The protein below binds the small molecule below.
Small molecule (SMILES): CC(=O)N[C@H]1[C@H](O[C@H]2[C@H](O)[C@@H](NC(C)=O)CO[C@@H]2CO)O[C@H](CO)[C@@H](O)[C@@H]1O

Binding-site contacts:
Ligand atom O7 contacts residue TYR128 of chain 1.B at 3.8 Å.
Ligand atom C1 contacts residue SER126 of chain 1.B at 3.7 Å.
Ligand atom C8 contacts residue TYR128 of chain 1.B at 3.8 Å (hydrophobic).
Ligand atom C7 contacts residue ASN127 of chain 1.B at 3.2 Å.
Ligand atom C8 contacts residue ASN127 of chain 1.B at 4.4 Å.
Ligand atom O7 contacts residue ASN127 of chain 1.B at 3.2 Å (h-bond).
Ligand atom C4 contacts residue ASN127 of chain 1.B at 4.2 Å.
Ligand atom N2 contacts residue ASN127 of chain 1.B at 2.9 Å (h-bond).
Ligand atom C3 contacts residue ASN127 of chain 1.B at 3.8 Å.
Ligand atom C8 contacts residue GLU124 of chain 1.B at 3.3 Å.
Ligand atom C6 contacts residue ASN127 of chain 1.B at 4.3 Å.
Ligand atom C7 contacts residue TYR128 of chain 1.B at 4.3 Å (hydrophobic).
Ligand atom O5 contacts residue ASN127 of chain 1.B at 2.4 Å (h-bond).
Ligand atom C2 contacts residue ASN127 of chain 1.B at 2.4 Å.
Ligand atom C1 contacts residue ASN127 of chain 1.B at 1.4 Å.
Ligand atom C5 contacts residue ASN127 of chain 1.B at 3.7 Å.

Sequence of chain 1.B:
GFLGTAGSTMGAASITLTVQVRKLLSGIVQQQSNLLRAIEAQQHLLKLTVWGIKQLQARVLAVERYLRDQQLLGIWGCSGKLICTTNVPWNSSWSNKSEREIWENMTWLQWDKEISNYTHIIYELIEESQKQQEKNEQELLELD